Binding-site contacts:
Ligand atom C6 contacts residue NAJ1 of chain 2.D at 3.6 Å.
Ligand atom O5' contacts residue GLY218 of chain 2.A at 3.7 Å.
Ligand atom C2' contacts residue ASP217 of chain 2.A at 3.7 Å.
Ligand atom C6 contacts residue MET267 of chain 2.A at 3.6 Å (hydrophobic).
Ligand atom O1P contacts residue SER182 of chain 2.A at 2.8 Å (h-bond).
Ligand atom N1 contacts residue NAJ1 of chain 2.D at 3.1 Å.
Ligand atom N3 contacts residue CYS184 of chain 2.A at 3.4 Å (h-bond).
Ligand atom C5 contacts residue NAJ1 of chain 2.D at 3.5 Å.
Ligand atom O6 contacts residue GLY268 of chain 2.A at 2.5 Å (h-bond).
Ligand atom C5 contacts residue ILE183 of chain 2.A at 3.7 Å (hydrophobic).
Ligand atom O5' contacts residue GLY181 of chain 2.A at 3.3 Å.
Ligand atom O6 contacts residue MET267 of chain 2.A at 3.0 Å (h-bond).
Ligand atom C5 contacts residue MET267 of chain 2.A at 3.4 Å (hydrophobic).
Ligand atom O6 contacts residue GLY295 of chain 2.A at 3.7 Å.
Ligand atom N7 contacts residue ILE183 of chain 2.A at 3.7 Å.
Ligand atom O3P contacts residue SER241 of chain 2.A at 3.4 Å (h-bond).
Ligand atom C6 contacts residue GLY268 of chain 2.A at 3.4 Å.
Ligand atom P contacts residue SER182 of chain 2.A at 3.6 Å.
Ligand atom O2P contacts residue SER182 of chain 2.A at 2.6 Å (h-bond).
Ligand atom C4 contacts residue NAJ1 of chain 2.D at 3.3 Å.
Ligand atom C5' contacts residue TYR264 of chain 2.A at 3.6 Å (hydrophobic).
Ligand atom C2 contacts residue CYS184 of chain 2.A at 3.0 Å (hydrophobic).
Ligand atom O2P contacts residue GLY219 of chain 2.A at 3.0 Å (h-bond).
Ligand atom O1P contacts residue SER241 of chain 2.A at 2.9 Å (h-bond).
Ligand atom C3' contacts residue ASP217 of chain 2.A at 3.3 Å.
Ligand atom O6 contacts residue GLY266 of chain 2.A at 3.2 Å.
Ligand atom N7 contacts residue MET267 of chain 2.A at 2.7 Å (h-bond).
Ligand atom C4' contacts residue ASP217 of chain 2.A at 3.5 Å.
Ligand atom O3' contacts residue ASP217 of chain 2.A at 2.3 Å (salt-bridge).
Ligand atom C2 contacts residue NAJ1 of chain 2.D at 3.0 Å.
Ligand atom C8 contacts residue MET54 of chain 2.A at 3.4 Å (hydrophobic).
Ligand atom N1 contacts residue GLU294 of chain 2.A at 2.9 Å (salt-bridge).
Ligand atom O2' contacts residue ASP217 of chain 2.A at 2.5 Å (salt-bridge).
Ligand atom N7 contacts residue GLY266 of chain 2.A at 3.2 Å.
Ligand atom O2P contacts residue GLY181 of chain 2.A at 3.4 Å.
Ligand atom O1P contacts residue TYR264 of chain 2.A at 2.4 Å (h-bond).
Ligand atom O3P contacts residue GLY240 of chain 2.A at 2.7 Å (h-bond).
Ligand atom O3' contacts residue ALA52 of chain 2.A at 3.5 Å.
Ligand atom N3 contacts residue NAJ1 of chain 2.D at 2.8 Å.
Ligand atom C2 contacts residue GLU294 of chain 2.A at 3.5 Å.

This protein binds this small molecule.
Small molecule (SMILES): O=c1[nH]cnc2c1ncn2[C@@H]1O[C@H](COP(=O)(O)O)[C@@H](O)[C@H]1O

Sequence of chain 2.A:
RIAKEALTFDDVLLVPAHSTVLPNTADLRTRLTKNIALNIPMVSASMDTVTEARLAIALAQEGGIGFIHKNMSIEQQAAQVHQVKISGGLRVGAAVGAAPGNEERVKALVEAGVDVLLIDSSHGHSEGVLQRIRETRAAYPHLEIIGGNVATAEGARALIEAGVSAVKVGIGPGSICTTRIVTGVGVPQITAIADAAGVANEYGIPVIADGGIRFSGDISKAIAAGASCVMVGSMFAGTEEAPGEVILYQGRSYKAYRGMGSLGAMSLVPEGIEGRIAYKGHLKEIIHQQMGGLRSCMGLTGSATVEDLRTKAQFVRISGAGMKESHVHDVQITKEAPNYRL